Sequence of chain 3.B:
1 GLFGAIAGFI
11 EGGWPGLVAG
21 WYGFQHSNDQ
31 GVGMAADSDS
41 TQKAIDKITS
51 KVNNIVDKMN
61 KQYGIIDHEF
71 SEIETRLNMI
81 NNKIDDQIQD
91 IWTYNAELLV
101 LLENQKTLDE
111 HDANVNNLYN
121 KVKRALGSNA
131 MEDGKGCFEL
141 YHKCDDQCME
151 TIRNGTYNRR

This protein binds this small molecule.
Small molecule (SMILES): CC(=O)N[C@H]1[C@H](O[C@H]2[C@H](O)[C@@H](NC(C)=O)CO[C@@H]2CO)O[C@H](CO)[C@@H](O)[C@@H]1O

Binding-site contacts:
Ligand atom C8 contacts residue THR156 of chain 3.B at 4.0 Å.
Ligand atom C6 contacts residue GLU150 of chain 3.B at 4.1 Å.
Ligand atom C5 contacts residue GLU150 of chain 3.B at 4.3 Å.
Ligand atom C7 contacts residue ASN154 of chain 3.B at 3.2 Å.
Ligand atom C2 contacts residue ASN154 of chain 3.B at 2.5 Å.
Ligand atom C8 contacts residue ASN154 of chain 3.B at 4.1 Å.
Ligand atom N2 contacts residue GLN147 of chain 3.B at 4.4 Å.
Ligand atom O5 contacts residue ASN154 of chain 3.B at 2.4 Å (h-bond).
Ligand atom O5 contacts residue GLU150 of chain 3.B at 3.3 Å.
Ligand atom C2 contacts residue THR156 of chain 3.B at 4.3 Å.
Ligand atom C6 contacts residue THR151 of chain 3.B at 3.9 Å.
Ligand atom C5 contacts residue ASN154 of chain 3.B at 3.7 Å.
Ligand atom O6 contacts residue GLN147 of chain 3.B at 3.1 Å (h-bond).
Ligand atom C7 contacts residue THR156 of chain 3.B at 4.4 Å.
Ligand atom N2 contacts residue ASN154 of chain 3.B at 2.9 Å (h-bond).
Ligand atom C4 contacts residue ASN154 of chain 3.B at 4.2 Å.
Ligand atom C5 contacts residue THR151 of chain 3.B at 3.8 Å.
Ligand atom O6 contacts residue GLU150 of chain 3.B at 3.7 Å.
Ligand atom N2 contacts residue THR156 of chain 3.B at 3.8 Å.
Ligand atom C3 contacts residue ASN154 of chain 3.B at 3.8 Å.
Ligand atom O5 contacts residue THR156 of chain 3.B at 4.3 Å.
Ligand atom O5 contacts residue THR151 of chain 3.B at 4.1 Å.
Ligand atom C6 contacts residue GLN147 of chain 3.B at 3.7 Å.
Ligand atom C5 contacts residue THR156 of chain 3.B at 4.4 Å.
Ligand atom C1 contacts residue THR156 of chain 3.B at 3.5 Å.
Ligand atom O7 contacts residue ASN154 of chain 3.B at 3.5 Å (h-bond).
Ligand atom C1 contacts residue ASN154 of chain 3.B at 1.4 Å.
Ligand atom C1 contacts residue THR151 of chain 3.B at 4.3 Å.
Ligand atom C1 contacts residue GLU150 of chain 3.B at 4.1 Å.